Sequence of chain 2.A:
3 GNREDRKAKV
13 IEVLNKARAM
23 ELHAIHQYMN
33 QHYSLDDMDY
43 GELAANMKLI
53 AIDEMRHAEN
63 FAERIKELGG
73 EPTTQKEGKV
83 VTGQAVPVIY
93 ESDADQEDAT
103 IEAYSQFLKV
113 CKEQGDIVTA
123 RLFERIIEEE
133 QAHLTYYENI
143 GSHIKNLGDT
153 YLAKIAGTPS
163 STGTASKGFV

Sequence of chain 2.B:
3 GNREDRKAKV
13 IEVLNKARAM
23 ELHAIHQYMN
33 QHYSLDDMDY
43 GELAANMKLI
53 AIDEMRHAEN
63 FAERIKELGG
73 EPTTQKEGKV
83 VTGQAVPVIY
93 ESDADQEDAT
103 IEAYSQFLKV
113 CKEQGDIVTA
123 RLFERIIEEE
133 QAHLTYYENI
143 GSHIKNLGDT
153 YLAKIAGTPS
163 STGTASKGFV

Binding-site contacts:
Ligand atom CAB contacts residue LYS50 of chain 2.B at 3.5 Å.
Ligand atom O2B contacts residue SER168 of chain 2.B at 2.6 Å (h-bond).
Ligand atom CMD contacts residue GLU61 of chain 2.B at 3.3 Å.
Ligand atom O2A contacts residue ARG20 of chain 2.A at 2.8 Å (salt-bridge).
Ligand atom CGB contacts residue SER168 of chain 2.B at 3.5 Å.
Ligand atom CBD contacts residue MET31 of chain 2.A at 3.5 Å (hydrophobic).
Ligand atom C4A contacts residue MET57 of chain 2.A at 3.3 Å (hydrophobic).
Ligand atom C1B contacts residue MET57 of chain 2.A at 3.4 Å (hydrophobic).
Ligand atom FE contacts residue MET57 of chain 2.A at 2.4 Å.
Ligand atom C1B contacts residue MET57 of chain 2.B at 3.4 Å (hydrophobic).
Ligand atom CGD contacts residue ARG20 of chain 2.B at 3.2 Å.
Ligand atom CGA contacts residue ARG20 of chain 2.A at 3.3 Å.
Ligand atom C4B contacts residue MET57 of chain 2.B at 3.5 Å (hydrophobic).
Ligand atom ND contacts residue MET57 of chain 2.A at 3.1 Å.
Ligand atom O1A contacts residue TYR35 of chain 2.B at 2.9 Å (h-bond).
Ligand atom NC contacts residue MET57 of chain 2.B at 2.9 Å (h-bond).
Ligand atom O2D contacts residue ARG20 of chain 2.B at 3.0 Å (salt-bridge).
Ligand atom C1D contacts residue MET57 of chain 2.A at 3.5 Å (hydrophobic).
Ligand atom O1C contacts residue LYS169 of chain 2.A at 3.4 Å (salt-bridge).
Ligand atom O1D contacts residue ARG20 of chain 2.B at 2.8 Å (salt-bridge).
Ligand atom CHB contacts residue MET57 of chain 2.A at 3.3 Å (hydrophobic).
Ligand atom C1D contacts residue MET57 of chain 2.B at 3.5 Å (hydrophobic).
Ligand atom CMD contacts residue MET31 of chain 2.A at 3.5 Å (hydrophobic).
Ligand atom NC contacts residue MET57 of chain 2.A at 3.3 Å (h-bond).
Ligand atom CGD contacts residue TYR35 of chain 2.A at 3.5 Å (hydrophobic).
Ligand atom C4D contacts residue MET57 of chain 2.B at 3.5 Å (hydrophobic).
Ligand atom NA contacts residue MET57 of chain 2.B at 3.2 Å (h-bond).
Ligand atom CGB contacts residue LYS50 of chain 2.B at 3.4 Å.
Ligand atom CMB contacts residue GLU61 of chain 2.A at 2.8 Å.
Ligand atom CBB contacts residue SER168 of chain 2.B at 3.5 Å.
Ligand atom NA contacts residue MET57 of chain 2.A at 3.0 Å (h-bond).
Ligand atom O2C contacts residue SER168 of chain 2.B at 2.8 Å.
Ligand atom ND contacts residue MET57 of chain 2.B at 3.2 Å (h-bond).
Ligand atom O1B contacts residue LYS50 of chain 2.B at 2.5 Å (salt-bridge).
Ligand atom NB contacts residue MET57 of chain 2.B at 2.9 Å (h-bond).
Ligand atom O2D contacts residue TYR35 of chain 2.A at 2.4 Å (h-bond).
Ligand atom O1A contacts residue ARG20 of chain 2.A at 2.8 Å (salt-bridge).
Ligand atom NB contacts residue MET57 of chain 2.A at 3.0 Å (h-bond).
Ligand atom FE contacts residue MET57 of chain 2.B at 2.4 Å.
Ligand atom CMC contacts residue LYS50 of chain 2.A at 3.5 Å.

This protein binds this small molecule.
Small molecule (SMILES): CC1=C(CCC(=O)O)C2=Cc3c(CCC(=O)O)c(C)c4n3[Fe@]35n6c(c(C)c(CCC(=O)O)c6=CC1=[N+]23)=CC1=[N+]5C(=C4)C(C)=C1CCC(=O)O